This small molecule binds to this protein.
Small molecule (SMILES): Nc1ncnc2c1ncn2[C@@H]1O[C@H](CO[P](=O)(O)O[P](=O)(O)NP(=O)(O)O)[C@@H](O)[C@H]1O

Sequence of chain 1.C:
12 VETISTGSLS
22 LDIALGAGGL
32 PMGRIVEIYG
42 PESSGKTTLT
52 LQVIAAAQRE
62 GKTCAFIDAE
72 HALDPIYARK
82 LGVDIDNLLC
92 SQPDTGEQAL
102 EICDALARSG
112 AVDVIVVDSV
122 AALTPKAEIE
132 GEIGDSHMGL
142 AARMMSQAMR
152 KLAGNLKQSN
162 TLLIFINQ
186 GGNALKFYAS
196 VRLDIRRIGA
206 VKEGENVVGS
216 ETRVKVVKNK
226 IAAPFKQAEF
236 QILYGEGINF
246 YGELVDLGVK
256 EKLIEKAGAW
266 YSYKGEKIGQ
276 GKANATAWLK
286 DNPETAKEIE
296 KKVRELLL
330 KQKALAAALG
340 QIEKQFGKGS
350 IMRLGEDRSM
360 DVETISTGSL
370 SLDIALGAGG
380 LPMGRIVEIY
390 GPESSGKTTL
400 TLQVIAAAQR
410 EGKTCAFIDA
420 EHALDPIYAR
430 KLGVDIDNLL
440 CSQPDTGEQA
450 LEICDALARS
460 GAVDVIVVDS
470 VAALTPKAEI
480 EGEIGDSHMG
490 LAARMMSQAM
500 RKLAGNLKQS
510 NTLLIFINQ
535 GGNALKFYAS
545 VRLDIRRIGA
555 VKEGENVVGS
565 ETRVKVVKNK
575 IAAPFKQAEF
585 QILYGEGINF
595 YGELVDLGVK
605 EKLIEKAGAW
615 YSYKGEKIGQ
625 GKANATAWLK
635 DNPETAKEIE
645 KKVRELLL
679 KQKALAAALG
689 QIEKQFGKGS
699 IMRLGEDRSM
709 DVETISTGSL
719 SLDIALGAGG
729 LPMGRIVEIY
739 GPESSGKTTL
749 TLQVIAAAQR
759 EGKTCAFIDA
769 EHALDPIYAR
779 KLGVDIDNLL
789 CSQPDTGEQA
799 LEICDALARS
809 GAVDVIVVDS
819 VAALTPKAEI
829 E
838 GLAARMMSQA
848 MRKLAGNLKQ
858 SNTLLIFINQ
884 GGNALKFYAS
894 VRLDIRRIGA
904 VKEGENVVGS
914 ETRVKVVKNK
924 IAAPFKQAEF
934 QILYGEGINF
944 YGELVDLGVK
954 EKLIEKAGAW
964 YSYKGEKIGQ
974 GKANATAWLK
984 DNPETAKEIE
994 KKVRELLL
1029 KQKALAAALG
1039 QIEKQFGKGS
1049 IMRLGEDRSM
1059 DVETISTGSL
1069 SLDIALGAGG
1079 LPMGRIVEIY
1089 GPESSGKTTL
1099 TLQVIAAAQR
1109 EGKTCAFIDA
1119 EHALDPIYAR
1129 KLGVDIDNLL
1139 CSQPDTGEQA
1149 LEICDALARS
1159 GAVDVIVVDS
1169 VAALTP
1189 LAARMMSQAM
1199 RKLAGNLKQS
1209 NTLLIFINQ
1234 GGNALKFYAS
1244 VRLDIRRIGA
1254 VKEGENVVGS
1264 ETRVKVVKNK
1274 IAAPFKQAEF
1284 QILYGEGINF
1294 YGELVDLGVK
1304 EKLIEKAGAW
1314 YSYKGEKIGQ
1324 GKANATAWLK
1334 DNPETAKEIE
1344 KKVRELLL

Binding-site contacts:
Ligand atom O5' contacts residue SER742 of chain 1.C at 3.6 Å.
Ligand atom C5' contacts residue GLY744 of chain 1.C at 3.6 Å.
Ligand atom N3 contacts residue TYR937 of chain 1.C at 4.2 Å.
Ligand atom O1A contacts residue GLY744 of chain 1.C at 3.5 Å.
Ligand atom C5 contacts residue TYR776 of chain 1.C at 4.2 Å (hydrophobic).
Ligand atom PA contacts residue THR746 of chain 1.C at 3.7 Å.
Ligand atom O1A contacts residue LYS745 of chain 1.C at 4.1 Å.
Ligand atom O1A contacts residue THR746 of chain 1.C at 3.3 Å (h-bond).
Ligand atom O3A contacts residue THR746 of chain 1.C at 2.9 Å (h-bond).
Ligand atom C5' contacts residue SER742 of chain 1.C at 4.0 Å.
Ligand atom O1G contacts residue GLU769 of chain 1.C at 3.5 Å (salt-bridge).
Ligand atom O1B contacts residue SER743 of chain 1.C at 3.6 Å (h-bond).
Ligand atom O4' contacts residue THR747 of chain 1.C at 3.6 Å (h-bond).
Ligand atom O1B contacts residue SER742 of chain 1.C at 2.9 Å (h-bond).
Ligand atom PB contacts residue THR746 of chain 1.C at 3.9 Å.
Ligand atom O2B contacts residue THR746 of chain 1.C at 3.5 Å.
Ligand atom O2B contacts residue LYS745 of chain 1.C at 3.3 Å.
Ligand atom O2G contacts residue GLU741 of chain 1.C at 3.3 Å.
Ligand atom C4 contacts residue TYR776 of chain 1.C at 4.1 Å (hydrophobic).
Ligand atom N6 contacts residue ASP773 of chain 1.C at 2.9 Å (salt-bridge).
Ligand atom N3B contacts residue SER742 of chain 1.C at 4.1 Å.
Ligand atom O1B contacts residue PRO740 of chain 1.C at 3.9 Å.
Ligand atom O2G contacts residue LYS745 of chain 1.C at 3.7 Å.
Ligand atom PB contacts residue LYS745 of chain 1.C at 3.6 Å.
Ligand atom PA contacts residue THR747 of chain 1.C at 4.1 Å.
Ligand atom O1B contacts residue LYS745 of chain 1.C at 3.3 Å (salt-bridge).
Ligand atom O5' contacts residue SER743 of chain 1.C at 3.7 Å.
Ligand atom O1A contacts residue THR747 of chain 1.C at 2.8 Å (h-bond).
Ligand atom O2G contacts residue SER742 of chain 1.C at 3.5 Å (h-bond).
Ligand atom O1G contacts residue LYS745 of chain 1.C at 3.8 Å.
Ligand atom C5' contacts residue SER743 of chain 1.C at 4.1 Å.
Ligand atom C6 contacts residue ASP773 of chain 1.C at 4.0 Å.
Ligand atom O3' contacts residue SER913 of chain 1.C at 3.9 Å.
Ligand atom O5' contacts residue GLY744 of chain 1.C at 3.6 Å (h-bond).
Ligand atom O2' contacts residue TYR937 of chain 1.C at 3.6 Å.
Ligand atom PB contacts residue SER742 of chain 1.C at 4.1 Å.
Ligand atom O3A contacts residue GLY744 of chain 1.C at 3.9 Å.
Ligand atom O2A contacts residue THR746 of chain 1.C at 3.7 Å.
Ligand atom O3A contacts residue LYS745 of chain 1.C at 3.6 Å (salt-bridge).
Ligand atom O1B contacts residue GLU741 of chain 1.C at 3.6 Å.